This protein binds this small molecule.
Small molecule (SMILES): O=C(O)Cc1c[nH]c2ccccc12

Sequence of chain 1.A:
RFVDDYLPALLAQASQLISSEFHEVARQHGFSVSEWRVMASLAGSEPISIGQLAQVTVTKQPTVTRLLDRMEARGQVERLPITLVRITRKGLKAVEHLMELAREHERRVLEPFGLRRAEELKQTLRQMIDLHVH

Sequence of chain 2.A:
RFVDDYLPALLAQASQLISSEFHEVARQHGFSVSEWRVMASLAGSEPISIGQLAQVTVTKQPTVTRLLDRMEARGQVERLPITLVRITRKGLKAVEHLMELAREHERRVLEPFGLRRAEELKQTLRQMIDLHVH

Binding-site contacts:
Ligand atom O2 contacts residue ARG70 of chain 2.A at 2.8 Å (salt-bridge).
Ligand atom C contacts residue ARG70 of chain 2.A at 3.8 Å.
Ligand atom C8 contacts residue VAL89 of chain 2.A at 3.9 Å (hydrophobic).
Ligand atom C17 contacts residue SER52 of chain 2.A at 3.6 Å.
Ligand atom C4 contacts residue ARG70 of chain 2.A at 3.7 Å.
Ligand atom C5 contacts residue SER74 of chain 2.A at 3.3 Å.
Ligand atom O3 contacts residue HIS56 of chain 2.A at 3.4 Å (h-bond).
Ligand atom C8 contacts residue ARG70 of chain 2.A at 3.6 Å.
Ligand atom C contacts residue ALA42 of chain 1.A at 3.5 Å (hydrophobic).
Ligand atom C4 contacts residue VAL36 of chain 1.A at 3.7 Å (hydrophobic).
Ligand atom C3 contacts residue TYR39 of chain 1.A at 3.8 Å (hydrophobic).
Ligand atom C5 contacts residue VAL36 of chain 1.A at 3.7 Å (hydrophobic).
Ligand atom C8 contacts residue VAL91 of chain 2.A at 3.9 Å (hydrophobic).
Ligand atom C17 contacts residue ARG70 of chain 2.A at 3.7 Å.
Ligand atom C5 contacts residue ALA42 of chain 1.A at 3.8 Å (hydrophobic).
Ligand atom C17 contacts residue ALA45 of chain 1.A at 3.7 Å (hydrophobic).
Ligand atom N contacts residue ALA42 of chain 1.A at 4.0 Å.
Ligand atom O3 contacts residue SER52 of chain 2.A at 2.6 Å (h-bond).
Ligand atom C18 contacts residue ARG70 of chain 2.A at 3.6 Å.
Ligand atom C8 contacts residue ALA42 of chain 1.A at 3.9 Å (hydrophobic).
Ligand atom C3 contacts residue TRP69 of chain 2.A at 3.9 Å (hydrophobic).
Ligand atom C1 contacts residue ALA42 of chain 1.A at 3.7 Å (hydrophobic).
Ligand atom C18 contacts residue SER52 of chain 2.A at 3.2 Å.
Ligand atom O2 contacts residue HIS56 of chain 2.A at 2.7 Å (h-bond).
Ligand atom C8 contacts residue ALA45 of chain 1.A at 3.6 Å (hydrophobic).
Ligand atom N contacts residue ARG70 of chain 2.A at 4.0 Å.
Ligand atom C7 contacts residue ARG70 of chain 2.A at 3.5 Å.
Ligand atom C2 contacts residue ARG70 of chain 2.A at 3.9 Å.
Ligand atom C2 contacts residue TYR39 of chain 1.A at 3.8 Å (hydrophobic).
Ligand atom C4 contacts residue SER74 of chain 2.A at 3.5 Å.
Ligand atom C18 contacts residue HIS56 of chain 2.A at 3.4 Å.
Ligand atom N contacts residue VAL89 of chain 2.A at 2.9 Å (h-bond).
Ligand atom C contacts residue VAL89 of chain 2.A at 3.6 Å (hydrophobic).
Ligand atom C17 contacts residue PRO41 of chain 1.A at 3.6 Å (hydrophobic).
Ligand atom N contacts residue THR90 of chain 2.A at 3.8 Å.
Ligand atom C1 contacts residue ARG70 of chain 2.A at 3.7 Å.
Ligand atom C5 contacts residue VAL89 of chain 2.A at 3.8 Å (hydrophobic).
Ligand atom C7 contacts residue ALA42 of chain 1.A at 3.8 Å (hydrophobic).
Ligand atom O3 contacts residue PRO41 of chain 1.A at 3.6 Å.
Ligand atom C2 contacts residue TRP69 of chain 2.A at 3.9 Å (hydrophobic).